Sequence of chain 1.A:
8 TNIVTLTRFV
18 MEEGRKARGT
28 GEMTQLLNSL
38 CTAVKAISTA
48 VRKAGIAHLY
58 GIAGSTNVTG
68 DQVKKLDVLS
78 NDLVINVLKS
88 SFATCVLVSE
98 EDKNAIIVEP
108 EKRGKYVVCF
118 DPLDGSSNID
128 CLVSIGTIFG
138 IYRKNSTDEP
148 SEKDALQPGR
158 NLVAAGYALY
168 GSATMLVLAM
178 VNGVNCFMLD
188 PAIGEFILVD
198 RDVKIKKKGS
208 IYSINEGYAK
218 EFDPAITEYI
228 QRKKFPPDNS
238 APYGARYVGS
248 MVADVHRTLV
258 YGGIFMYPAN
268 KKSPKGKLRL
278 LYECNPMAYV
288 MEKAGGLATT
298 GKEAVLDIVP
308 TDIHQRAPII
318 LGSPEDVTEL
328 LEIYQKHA

Sequence of chain 2.A:
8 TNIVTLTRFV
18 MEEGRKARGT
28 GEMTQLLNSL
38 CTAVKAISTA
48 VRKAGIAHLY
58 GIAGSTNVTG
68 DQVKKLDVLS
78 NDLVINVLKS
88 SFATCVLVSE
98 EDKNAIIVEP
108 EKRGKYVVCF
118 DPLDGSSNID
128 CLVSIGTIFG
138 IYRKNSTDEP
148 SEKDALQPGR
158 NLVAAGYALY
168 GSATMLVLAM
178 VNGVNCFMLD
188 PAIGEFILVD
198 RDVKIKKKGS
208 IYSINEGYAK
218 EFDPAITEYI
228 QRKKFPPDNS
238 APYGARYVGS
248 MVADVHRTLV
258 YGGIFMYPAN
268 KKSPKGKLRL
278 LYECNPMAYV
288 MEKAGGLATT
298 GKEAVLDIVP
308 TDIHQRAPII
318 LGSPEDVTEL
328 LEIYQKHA

The protein below binds the small molecule below.
Small molecule (SMILES): O=P(O)(O)OC[C@H]1O[C@](O)(CO)[C@@H](O)[C@@H]1O

Binding-site contacts:
Ligand atom C4 contacts residue MET248 of chain 1.A at 3.6 Å (hydrophobic).
Ligand atom O1P contacts residue ASN212 of chain 1.A at 3.9 Å.
Ligand atom O1 contacts residue PO41 of chain 1.G at 2.5 Å (h-bond).
Ligand atom O1 contacts residue GLU280 of chain 1.A at 2.7 Å (salt-bridge).
Ligand atom O1 contacts residue ASP121 of chain 1.A at 2.9 Å (salt-bridge).
Ligand atom O1P contacts residue TYR264 of chain 1.A at 2.6 Å (h-bond).
Ligand atom C1 contacts residue PO41 of chain 1.G at 3.3 Å.
Ligand atom O1 contacts residue ARG276 of chain 1.A at 3.2 Å (salt-bridge).
Ligand atom C4 contacts residue GLY246 of chain 1.A at 3.4 Å.
Ligand atom O3 contacts residue ASP121 of chain 1.A at 2.8 Å (salt-bridge).
Ligand atom C2 contacts residue PO41 of chain 1.G at 3.9 Å.
Ligand atom C2 contacts residue LYS274 of chain 1.A at 3.9 Å.
Ligand atom P contacts residue ARG243 of chain 2.A at 3.9 Å.
Ligand atom O2P contacts residue ARG243 of chain 2.A at 2.8 Å (salt-bridge).
Ligand atom O2 contacts residue GLY122 of chain 1.A at 3.9 Å.
Ligand atom C1 contacts residue GLU280 of chain 1.A at 3.4 Å.
Ligand atom C1 contacts residue ARG276 of chain 1.A at 3.4 Å.
Ligand atom O2P contacts residue ASN212 of chain 1.A at 3.9 Å.
Ligand atom C6 contacts residue GLY246 of chain 1.A at 3.7 Å.
Ligand atom O6 contacts residue LYS274 of chain 1.A at 3.2 Å (salt-bridge).
Ligand atom O4 contacts residue MET248 of chain 1.A at 3.3 Å (h-bond).
Ligand atom O3P contacts residue TYR264 of chain 1.A at 3.8 Å.
Ligand atom C3 contacts residue ASP121 of chain 1.A at 3.6 Å.
Ligand atom O3P contacts residue ARG243 of chain 2.A at 3.5 Å (salt-bridge).
Ligand atom O1P contacts residue TYR215 of chain 1.A at 2.6 Å (h-bond).
Ligand atom O1 contacts residue MG1 of chain 1.D at 2.3 Å.
Ligand atom P contacts residue ASN212 of chain 1.A at 3.7 Å.
Ligand atom O3P contacts residue TYR244 of chain 1.A at 2.7 Å (h-bond).
Ligand atom O6 contacts residue TYR264 of chain 1.A at 3.5 Å.
Ligand atom O3 contacts residue GLY122 of chain 1.A at 3.7 Å.
Ligand atom P contacts residue TYR264 of chain 1.A at 3.8 Å.
Ligand atom O3 contacts residue MET248 of chain 1.A at 2.8 Å (h-bond).
Ligand atom C6 contacts residue TYR244 of chain 1.A at 3.6 Å (hydrophobic).
Ligand atom C3 contacts residue MET248 of chain 1.A at 3.6 Å (hydrophobic).
Ligand atom O3 contacts residue SER247 of chain 1.A at 3.6 Å.
Ligand atom P contacts residue TYR244 of chain 1.A at 3.9 Å.
Ligand atom O2 contacts residue PO41 of chain 1.G at 3.1 Å (h-bond).
Ligand atom O3P contacts residue ASN212 of chain 1.A at 2.8 Å (h-bond).
Ligand atom C1 contacts residue MG1 of chain 1.D at 3.7 Å.
Ligand atom O5 contacts residue LYS274 of chain 1.A at 3.0 Å (salt-bridge).